Sequence of chain 1.A:
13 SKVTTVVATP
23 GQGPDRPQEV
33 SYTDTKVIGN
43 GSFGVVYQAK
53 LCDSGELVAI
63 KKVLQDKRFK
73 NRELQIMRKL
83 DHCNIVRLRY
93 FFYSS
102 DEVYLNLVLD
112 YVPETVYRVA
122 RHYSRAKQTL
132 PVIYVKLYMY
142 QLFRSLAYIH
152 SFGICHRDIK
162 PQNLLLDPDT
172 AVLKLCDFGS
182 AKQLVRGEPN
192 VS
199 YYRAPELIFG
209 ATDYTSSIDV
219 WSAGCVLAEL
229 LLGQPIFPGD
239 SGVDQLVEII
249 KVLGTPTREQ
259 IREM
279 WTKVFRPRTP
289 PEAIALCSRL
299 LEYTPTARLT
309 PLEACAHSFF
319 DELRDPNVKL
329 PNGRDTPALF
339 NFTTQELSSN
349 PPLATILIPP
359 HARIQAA

Binding-site contacts:
Ligand atom C20 contacts residue ASP178 of chain 1.A at 3.5 Å.
Ligand atom S3 contacts residue THR116 of chain 1.A at 3.9 Å.
Ligand atom C8 contacts residue VAL113 of chain 1.A at 3.5 Å (hydrophobic).
Ligand atom C12 contacts residue ASP111 of chain 1.A at 3.4 Å.
Ligand atom N11 contacts residue ASP111 of chain 1.A at 3.7 Å.
Ligand atom N11 contacts residue ALA61 of chain 1.A at 3.7 Å.
Ligand atom N11 contacts residue LEU166 of chain 1.A at 3.9 Å.
Ligand atom C6 contacts residue VAL113 of chain 1.A at 3.6 Å (hydrophobic).
Ligand atom O23 contacts residue LEU110 of chain 1.A at 3.6 Å.
Ligand atom C9 contacts residue LEU166 of chain 1.A at 3.7 Å (hydrophobic).
Ligand atom N21 contacts residue LYS63 of chain 1.A at 3.2 Å (salt-bridge).
Ligand atom C17 contacts residue VAL48 of chain 1.A at 3.8 Å (hydrophobic).
Ligand atom C13 contacts residue ALA61 of chain 1.A at 3.6 Å (hydrophobic).
Ligand atom C13 contacts residue VAL88 of chain 1.A at 3.8 Å (hydrophobic).
Ligand atom S3 contacts residue ARG119 of chain 1.A at 3.4 Å.
Ligand atom C12 contacts residue ALA61 of chain 1.A at 3.4 Å (hydrophobic).
Ligand atom C5 contacts residue VAL113 of chain 1.A at 3.9 Å (hydrophobic).
Ligand atom N11 contacts residue TYR112 of chain 1.A at 3.4 Å.
Ligand atom C6 contacts residue LEU166 of chain 1.A at 3.7 Å (hydrophobic).
Ligand atom C1 contacts residue PRO114 of chain 1.A at 3.5 Å (hydrophobic).
Ligand atom C8 contacts residue LEU166 of chain 1.A at 3.8 Å (hydrophobic).
Ligand atom N7 contacts residue TYR112 of chain 1.A at 3.6 Å.
Ligand atom C13 contacts residue LEU110 of chain 1.A at 3.9 Å (hydrophobic).
Ligand atom C13 contacts residue LEU166 of chain 1.A at 3.8 Å (hydrophobic).
Ligand atom N11 contacts residue VAL113 of chain 1.A at 3.0 Å (h-bond).
Ligand atom N21 contacts residue ASP178 of chain 1.A at 3.5 Å (salt-bridge).
Ligand atom C2 contacts residue ARG119 of chain 1.A at 3.7 Å.
Ligand atom C22 contacts residue LYS63 of chain 1.A at 3.6 Å.
Ligand atom N10 contacts residue LEU166 of chain 1.A at 3.5 Å.
Ligand atom N7 contacts residue VAL113 of chain 1.A at 2.6 Å (h-bond).
Ligand atom C12 contacts residue VAL88 of chain 1.A at 3.9 Å (hydrophobic).
Ligand atom C1 contacts residue VAL113 of chain 1.A at 3.4 Å (hydrophobic).
Ligand atom C12 contacts residue LEU166 of chain 1.A at 3.8 Å (hydrophobic).
Ligand atom C8 contacts residue TYR112 of chain 1.A at 3.9 Å (hydrophobic).
Ligand atom N16 contacts residue CYS177 of chain 1.A at 4.0 Å.
Ligand atom C14 contacts residue LEU166 of chain 1.A at 3.7 Å (hydrophobic).
Ligand atom C22 contacts residue VAL48 of chain 1.A at 3.8 Å (hydrophobic).
Ligand atom C2 contacts residue PRO114 of chain 1.A at 3.4 Å (hydrophobic).
Ligand atom C12 contacts residue TYR112 of chain 1.A at 3.8 Å (hydrophobic).
Ligand atom C4 contacts residue THR116 of chain 1.A at 3.7 Å.

The small molecule below binds the protein below.
Small molecule (SMILES): O=C(Nc1cccnc1)c1ccnc2[nH]c(-c3ccsc3)nc12